The protein below binds the small molecule below.
Small molecule (SMILES): CC(=O)N[C@@H]1[C@@H](O)[C@H](O)[C@@H](CO)O[C@H]1O

Sequence of chain 1.A:
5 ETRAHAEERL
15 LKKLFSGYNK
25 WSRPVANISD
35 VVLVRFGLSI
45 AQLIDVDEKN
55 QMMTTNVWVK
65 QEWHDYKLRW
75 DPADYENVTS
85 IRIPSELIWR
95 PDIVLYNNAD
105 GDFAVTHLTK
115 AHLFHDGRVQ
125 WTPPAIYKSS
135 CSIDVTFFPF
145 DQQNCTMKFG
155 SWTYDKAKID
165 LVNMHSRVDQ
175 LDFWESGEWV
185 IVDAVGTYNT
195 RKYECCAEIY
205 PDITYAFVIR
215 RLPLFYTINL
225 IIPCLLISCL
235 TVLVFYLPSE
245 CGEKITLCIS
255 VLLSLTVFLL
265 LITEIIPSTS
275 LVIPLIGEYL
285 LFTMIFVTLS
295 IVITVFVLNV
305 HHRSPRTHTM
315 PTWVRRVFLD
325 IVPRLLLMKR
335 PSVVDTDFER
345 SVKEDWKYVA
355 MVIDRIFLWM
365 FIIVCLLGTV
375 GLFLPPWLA

Binding-site contacts:
Ligand atom C7 contacts residue ASN148 of chain 1.A at 3.2 Å.
Ligand atom N2 contacts residue VAL212 of chain 1.A at 4.2 Å.
Ligand atom C1 contacts residue ASN148 of chain 1.A at 1.4 Å.
Ligand atom C5 contacts residue ASN148 of chain 1.A at 3.6 Å.
Ligand atom N2 contacts residue ASN148 of chain 1.A at 2.9 Å (h-bond).
Ligand atom C7 contacts residue VAL212 of chain 1.A at 4.3 Å (hydrophobic).
Ligand atom C4 contacts residue ASN148 of chain 1.A at 4.2 Å.
Ligand atom C6 contacts residue THR150 of chain 1.A at 4.5 Å.
Ligand atom C8 contacts residue ASN148 of chain 1.A at 4.4 Å.
Ligand atom C8 contacts residue VAL212 of chain 1.A at 3.9 Å (hydrophobic).
Ligand atom O7 contacts residue ASN148 of chain 1.A at 3.2 Å (h-bond).
Ligand atom C5 contacts residue ALA210 of chain 1.A at 4.3 Å (hydrophobic).
Ligand atom C3 contacts residue ASN148 of chain 1.A at 3.8 Å.
Ligand atom O5 contacts residue ASN148 of chain 1.A at 2.4 Å (h-bond).
Ligand atom C1 contacts residue ALA210 of chain 1.A at 4.3 Å (hydrophobic).
Ligand atom C2 contacts residue ASN148 of chain 1.A at 2.5 Å.